Sequence of chain 4.A:
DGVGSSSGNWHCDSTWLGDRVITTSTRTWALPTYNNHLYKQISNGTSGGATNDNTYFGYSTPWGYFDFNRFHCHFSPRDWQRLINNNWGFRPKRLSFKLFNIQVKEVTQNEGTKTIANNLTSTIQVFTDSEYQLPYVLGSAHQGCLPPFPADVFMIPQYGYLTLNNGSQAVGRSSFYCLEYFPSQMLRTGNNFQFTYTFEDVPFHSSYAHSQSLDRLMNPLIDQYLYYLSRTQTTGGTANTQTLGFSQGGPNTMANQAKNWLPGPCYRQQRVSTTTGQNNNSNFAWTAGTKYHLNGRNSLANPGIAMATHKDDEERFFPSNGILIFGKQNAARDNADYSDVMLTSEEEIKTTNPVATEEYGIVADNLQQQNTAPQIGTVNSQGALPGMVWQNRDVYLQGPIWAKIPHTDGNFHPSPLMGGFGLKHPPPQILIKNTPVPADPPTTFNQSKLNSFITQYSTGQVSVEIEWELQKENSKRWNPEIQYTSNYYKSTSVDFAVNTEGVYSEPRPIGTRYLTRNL

Sequence of chain 49.A:
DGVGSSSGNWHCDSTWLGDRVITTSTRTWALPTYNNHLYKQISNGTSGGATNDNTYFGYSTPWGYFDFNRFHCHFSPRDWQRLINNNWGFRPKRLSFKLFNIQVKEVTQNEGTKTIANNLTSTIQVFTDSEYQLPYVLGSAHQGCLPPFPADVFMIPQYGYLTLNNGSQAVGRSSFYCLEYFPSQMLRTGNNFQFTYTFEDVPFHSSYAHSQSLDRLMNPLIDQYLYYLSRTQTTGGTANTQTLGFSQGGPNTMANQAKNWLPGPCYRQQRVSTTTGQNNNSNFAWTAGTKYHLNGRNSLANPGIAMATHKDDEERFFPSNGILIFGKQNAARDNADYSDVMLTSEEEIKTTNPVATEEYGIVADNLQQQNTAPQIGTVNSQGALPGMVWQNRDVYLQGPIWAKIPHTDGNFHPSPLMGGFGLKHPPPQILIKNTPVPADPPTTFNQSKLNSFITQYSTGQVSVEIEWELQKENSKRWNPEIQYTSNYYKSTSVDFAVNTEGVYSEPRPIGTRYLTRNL

A small-molecule ligand and the protein it binds are described below.
Small molecule (SMILES): Nc1ccn([C@H]2C[C@H](O[P](=O)(O)OC[C@H]3O[C@@H](n4cnc5c(N)ncnc54)C[C@@H]3O)[C@@H](COP(=O)(O)O)O2)c(=O)n1

Binding-site contacts:
Ligand atom N1 contacts residue VAL202 of chain 4.A at 3.6 Å.
Ligand atom C2 contacts residue GLY422 of chain 4.A at 3.3 Å.
Ligand atom C6 contacts residue PRO203 of chain 4.A at 4.0 Å (hydrophobic).
Ligand atom N1 contacts residue PRO203 of chain 4.A at 4.1 Å.
Ligand atom C5 contacts residue PRO203 of chain 4.A at 3.9 Å (hydrophobic).
Ligand atom C4 contacts residue PRO203 of chain 4.A at 4.2 Å (hydrophobic).
Ligand atom C4 contacts residue PRO203 of chain 4.A at 4.1 Å (hydrophobic).
Ligand atom C2 contacts residue VAL202 of chain 4.A at 4.2 Å (hydrophobic).
Ligand atom N4 contacts residue ASP201 of chain 4.A at 2.5 Å.
Ligand atom C2 contacts residue PRO203 of chain 4.A at 3.9 Å (hydrophobic).
Ligand atom N1 contacts residue PRO203 of chain 4.A at 3.8 Å.
Ligand atom C2' contacts residue PRO414 of chain 4.A at 3.8 Å (hydrophobic).
Ligand atom N6 contacts residue GLY422 of chain 4.A at 3.4 Å (h-bond).
Ligand atom C6 contacts residue VAL202 of chain 4.A at 4.2 Å (hydrophobic).
Ligand atom N6 contacts residue SER415 of chain 4.A at 3.6 Å.
Ligand atom N6 contacts residue GLY420 of chain 4.A at 3.7 Å.
Ligand atom N7 contacts residue ASN392 of chain 4.A at 4.2 Å.
Ligand atom C4 contacts residue VAL202 of chain 4.A at 3.7 Å (hydrophobic).
Ligand atom N6 contacts residue PHE421 of chain 4.A at 3.9 Å.
Ligand atom C5 contacts residue SER415 of chain 4.A at 4.1 Å.
Ligand atom N4 contacts residue VAL202 of chain 4.A at 2.9 Å (h-bond).
Ligand atom C4 contacts residue ASP201 of chain 4.A at 3.7 Å.
Ligand atom OP2 contacts residue ASP409 of chain 49.A at 3.2 Å (salt-bridge).
Ligand atom C5 contacts residue PRO203 of chain 4.A at 4.0 Å (hydrophobic).
Ligand atom C2' contacts residue PRO203 of chain 4.A at 3.3 Å (hydrophobic).
Ligand atom C1' contacts residue PRO203 of chain 4.A at 4.1 Å (hydrophobic).
Ligand atom N7 contacts residue PRO203 of chain 4.A at 4.2 Å.
Ligand atom N1 contacts residue GLY422 of chain 4.A at 3.0 Å (h-bond).
Ligand atom N3 contacts residue PRO414 of chain 4.A at 4.2 Å.
Ligand atom C6 contacts residue PRO203 of chain 4.A at 4.0 Å (hydrophobic).
Ligand atom N7 contacts residue SER415 of chain 4.A at 4.0 Å.
Ligand atom C5 contacts residue VAL202 of chain 4.A at 3.6 Å (hydrophobic).
Ligand atom C5 contacts residue ASP201 of chain 4.A at 4.1 Å.
Ligand atom N3 contacts residue ASP201 of chain 4.A at 4.1 Å.
Ligand atom C6 contacts residue GLY422 of chain 4.A at 3.8 Å.
Ligand atom C6 contacts residue SER415 of chain 4.A at 4.1 Å.
Ligand atom C8 contacts residue HIS413 of chain 4.A at 3.8 Å.
Ligand atom C5 contacts residue ARG91 of chain 4.A at 4.1 Å.
Ligand atom N7 contacts residue HIS413 of chain 4.A at 4.1 Å.
Ligand atom C2' contacts residue HIS413 of chain 4.A at 3.8 Å.